A small-molecule ligand and the protein it binds are described below.
Small molecule (SMILES): CC(=O)N[C@@H]1[C@@H](O)[C@H](O)[C@@H](CO)O[C@H]1O

Binding-site contacts:
Ligand atom C2 contacts residue ASN331 of chain 1.E at 2.5 Å.
Ligand atom C4 contacts residue GLN580 of chain 1.E at 3.3 Å.
Ligand atom C6 contacts residue GLN580 of chain 1.E at 4.3 Å.
Ligand atom N2 contacts residue GLN580 of chain 1.E at 4.4 Å.
Ligand atom C8 contacts residue ASN331 of chain 1.E at 4.0 Å.
Ligand atom O3 contacts residue GLN580 of chain 1.E at 3.9 Å.
Ligand atom C1 contacts residue GLN580 of chain 1.E at 3.9 Å.
Ligand atom O7 contacts residue GLN580 of chain 1.E at 3.6 Å.
Ligand atom C1 contacts residue ASN331 of chain 1.E at 1.4 Å.
Ligand atom C6 contacts residue PRO579 of chain 1.E at 4.5 Å (hydrophobic).
Ligand atom C5 contacts residue GLN580 of chain 1.E at 3.9 Å.
Ligand atom C5 contacts residue ASN331 of chain 1.E at 3.7 Å.
Ligand atom O4 contacts residue GLN580 of chain 1.E at 4.5 Å.
Ligand atom O5 contacts residue ASN331 of chain 1.E at 2.4 Å (h-bond).
Ligand atom O5 contacts residue PRO579 of chain 1.E at 4.1 Å.
Ligand atom C3 contacts residue GLN580 of chain 1.E at 3.7 Å.
Ligand atom C3 contacts residue ASN331 of chain 1.E at 3.8 Å.
Ligand atom C4 contacts residue ASN331 of chain 1.E at 4.3 Å.
Ligand atom O7 contacts residue ASN331 of chain 1.E at 3.5 Å (h-bond).
Ligand atom O5 contacts residue GLN580 of chain 1.E at 3.5 Å (h-bond).
Ligand atom C2 contacts residue GLN580 of chain 1.E at 3.3 Å.
Ligand atom C7 contacts residue ASN331 of chain 1.E at 3.4 Å.
Ligand atom N2 contacts residue ASN331 of chain 1.E at 2.9 Å (h-bond).

Sequence of chain 1.E:
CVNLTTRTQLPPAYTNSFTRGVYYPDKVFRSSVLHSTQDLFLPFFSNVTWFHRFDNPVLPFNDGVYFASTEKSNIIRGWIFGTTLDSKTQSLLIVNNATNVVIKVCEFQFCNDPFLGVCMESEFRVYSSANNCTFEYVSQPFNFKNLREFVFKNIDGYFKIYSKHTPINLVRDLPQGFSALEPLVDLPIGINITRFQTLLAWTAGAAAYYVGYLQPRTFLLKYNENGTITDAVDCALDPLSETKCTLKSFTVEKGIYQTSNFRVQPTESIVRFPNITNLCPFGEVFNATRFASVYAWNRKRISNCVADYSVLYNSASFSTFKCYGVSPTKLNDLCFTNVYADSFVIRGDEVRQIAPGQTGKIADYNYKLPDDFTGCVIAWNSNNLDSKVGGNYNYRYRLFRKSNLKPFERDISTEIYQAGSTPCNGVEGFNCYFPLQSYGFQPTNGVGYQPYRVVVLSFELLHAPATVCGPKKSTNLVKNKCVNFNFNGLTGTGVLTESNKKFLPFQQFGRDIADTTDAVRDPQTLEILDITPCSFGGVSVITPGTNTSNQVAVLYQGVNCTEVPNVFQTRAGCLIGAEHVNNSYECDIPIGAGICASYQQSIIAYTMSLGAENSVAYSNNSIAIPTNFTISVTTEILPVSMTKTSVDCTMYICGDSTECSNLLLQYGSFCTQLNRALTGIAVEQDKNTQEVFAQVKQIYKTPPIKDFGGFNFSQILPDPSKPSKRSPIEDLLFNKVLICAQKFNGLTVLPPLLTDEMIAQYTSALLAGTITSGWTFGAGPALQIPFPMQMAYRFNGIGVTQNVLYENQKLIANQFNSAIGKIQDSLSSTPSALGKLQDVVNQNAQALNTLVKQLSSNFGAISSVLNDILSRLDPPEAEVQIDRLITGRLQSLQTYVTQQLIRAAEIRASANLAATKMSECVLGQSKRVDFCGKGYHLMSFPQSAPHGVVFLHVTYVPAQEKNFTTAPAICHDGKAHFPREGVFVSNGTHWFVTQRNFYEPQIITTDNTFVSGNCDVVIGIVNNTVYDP